This small molecule binds to this protein.
Small molecule (SMILES): c1ccc2c(c1)[nH]c1ccccc12

Sequence of chain 1.A:
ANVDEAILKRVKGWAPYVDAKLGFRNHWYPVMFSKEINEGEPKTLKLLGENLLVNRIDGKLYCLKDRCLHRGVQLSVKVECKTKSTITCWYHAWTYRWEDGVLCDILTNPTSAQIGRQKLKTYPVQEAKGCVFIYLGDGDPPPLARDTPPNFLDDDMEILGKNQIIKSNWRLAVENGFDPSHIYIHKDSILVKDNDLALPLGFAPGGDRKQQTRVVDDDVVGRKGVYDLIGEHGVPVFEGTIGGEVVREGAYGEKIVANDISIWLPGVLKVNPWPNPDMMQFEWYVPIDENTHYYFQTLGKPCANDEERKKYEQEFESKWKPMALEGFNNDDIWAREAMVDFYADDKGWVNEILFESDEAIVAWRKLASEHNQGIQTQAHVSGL

Binding-site contacts:
Ligand atom C7 contacts residue ASN330 of chain 1.A at 4.0 Å.
Ligand atom C8 contacts residue VAL272 of chain 1.A at 3.9 Å (hydrophobic).
Ligand atom C6 contacts residue VAL272 of chain 1.A at 4.2 Å (hydrophobic).
Ligand atom C6 contacts residue GLU284 of chain 1.A at 4.2 Å.
Ligand atom C5 contacts residue ASN330 of chain 1.A at 4.2 Å.
Ligand atom C4 contacts residue TRP275 of chain 1.A at 3.3 Å (hydrophobic).
Ligand atom C4B contacts residue VAL272 of chain 1.A at 4.0 Å (hydrophobic).
Ligand atom C6 contacts residue GLN282 of chain 1.A at 3.8 Å.
Ligand atom C1 contacts residue ILE184 of chain 1.A at 3.5 Å (hydrophobic).
Ligand atom C9A contacts residue ILE262 of chain 1.A at 3.9 Å (hydrophobic).
Ligand atom C1 contacts residue ALA259 of chain 1.A at 4.2 Å (hydrophobic).
Ligand atom C1 contacts residue ILE262 of chain 1.A at 3.6 Å (hydrophobic).
Ligand atom C3 contacts residue TRP275 of chain 1.A at 3.4 Å (hydrophobic).
Ligand atom C8A contacts residue GLY178 of chain 1.A at 4.0 Å.
Ligand atom C8 contacts residue GLY178 of chain 1.A at 3.5 Å.
Ligand atom C5 contacts residue TRP275 of chain 1.A at 4.0 Å (hydrophobic).
Ligand atom C2 contacts residue ALA259 of chain 1.A at 3.5 Å (hydrophobic).
Ligand atom C7 contacts residue LEU270 of chain 1.A at 3.5 Å (hydrophobic).
Ligand atom C4A contacts residue VAL272 of chain 1.A at 4.2 Å (hydrophobic).
Ligand atom C8A contacts residue HIS183 of chain 1.A at 4.1 Å.
Ligand atom N9 contacts residue ILE262 of chain 1.A at 4.0 Å.
Ligand atom C8 contacts residue LEU270 of chain 1.A at 3.3 Å (hydrophobic).
Ligand atom C7 contacts residue GLU284 of chain 1.A at 3.6 Å.
Ligand atom C4A contacts residue PHE329 of chain 1.A at 4.2 Å (hydrophobic).
Ligand atom N9 contacts residue HIS183 of chain 1.A at 3.6 Å.
Ligand atom C2 contacts residue ILE184 of chain 1.A at 3.7 Å (hydrophobic).
Ligand atom C3 contacts residue LEU200 of chain 1.A at 4.3 Å (hydrophobic).
Ligand atom C8 contacts residue HIS183 of chain 1.A at 4.3 Å.
Ligand atom C7 contacts residue VAL272 of chain 1.A at 4.1 Å (hydrophobic).
Ligand atom C8A contacts residue VAL272 of chain 1.A at 3.9 Å (hydrophobic).
Ligand atom N9 contacts residue GLY178 of chain 1.A at 3.9 Å.
Ligand atom C2 contacts residue LEU200 of chain 1.A at 4.2 Å (hydrophobic).
Ligand atom C4 contacts residue ALA259 of chain 1.A at 3.9 Å (hydrophobic).
Ligand atom C6 contacts residue ASN330 of chain 1.A at 3.5 Å.
Ligand atom C4 contacts residue PHE329 of chain 1.A at 4.0 Å (hydrophobic).
Ligand atom C5 contacts residue PHE329 of chain 1.A at 3.7 Å (hydrophobic).
Ligand atom C9A contacts residue ILE184 of chain 1.A at 4.3 Å (hydrophobic).
Ligand atom C3 contacts residue ALA259 of chain 1.A at 3.3 Å (hydrophobic).
Ligand atom C4B contacts residue PHE329 of chain 1.A at 4.0 Å (hydrophobic).
Ligand atom C5 contacts residue VAL272 of chain 1.A at 4.1 Å (hydrophobic).